Sequence of chain 1.A:
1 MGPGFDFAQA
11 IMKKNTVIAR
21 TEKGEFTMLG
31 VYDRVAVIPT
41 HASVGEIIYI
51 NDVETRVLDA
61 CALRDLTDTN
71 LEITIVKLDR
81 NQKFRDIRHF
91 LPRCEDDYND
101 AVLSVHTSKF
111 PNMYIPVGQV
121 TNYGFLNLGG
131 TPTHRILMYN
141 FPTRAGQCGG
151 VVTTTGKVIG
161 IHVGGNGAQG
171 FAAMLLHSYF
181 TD

The protein below binds the small molecule below.
Small molecule (SMILES): NC(=O)c1ccc2[nH]ccc2c1

Binding-site contacts:
Ligand atom C11 contacts residue CYS148 of chain 1.A at 3.2 Å (hydrophobic).
Ligand atom N01 contacts residue ASN166 of chain 1.A at 4.2 Å.
Ligand atom C09 contacts residue HIS41 of chain 1.A at 3.3 Å.
Ligand atom C02 contacts residue ALA145 of chain 1.A at 4.4 Å (hydrophobic).
Ligand atom O03 contacts residue THR143 of chain 1.A at 3.4 Å (h-bond).
Ligand atom O03 contacts residue ARG144 of chain 1.A at 3.6 Å.
Ligand atom N08 contacts residue HIS41 of chain 1.A at 3.0 Å (h-bond).
Ligand atom C09 contacts residue CYS148 of chain 1.A at 2.5 Å (hydrophobic).
Ligand atom C07 contacts residue CYS148 of chain 1.A at 3.5 Å (hydrophobic).
Ligand atom C12 contacts residue ARG144 of chain 1.A at 3.9 Å.
Ligand atom C10 contacts residue GLY146 of chain 1.A at 3.5 Å.
Ligand atom N08 contacts residue CYS148 of chain 1.A at 3.3 Å (h-bond).
Ligand atom C04 contacts residue GLY165 of chain 1.A at 3.9 Å.
Ligand atom C02 contacts residue GLY165 of chain 1.A at 3.3 Å.
Ligand atom C02 contacts residue GLY164 of chain 1.A at 3.9 Å.
Ligand atom C10 contacts residue CYS148 of chain 1.A at 2.6 Å (hydrophobic).
Ligand atom O03 contacts residue GLY165 of chain 1.A at 3.8 Å.
Ligand atom N01 contacts residue GLY165 of chain 1.A at 2.6 Å (h-bond).
Ligand atom C12 contacts residue CYS148 of chain 1.A at 4.1 Å (hydrophobic).
Ligand atom C04 contacts residue GLY164 of chain 1.A at 4.0 Å.
Ligand atom C10 contacts residue GLN147 of chain 1.A at 4.1 Å.
Ligand atom O03 contacts residue ALA145 of chain 1.A at 3.7 Å.
Ligand atom C12 contacts residue HIS162 of chain 1.A at 4.3 Å.
Ligand atom C05 contacts residue GLY165 of chain 1.A at 4.5 Å.
Ligand atom N01 contacts residue GLY164 of chain 1.A at 3.9 Å.
Ligand atom C12 contacts residue GLY164 of chain 1.A at 4.2 Å.
Ligand atom C09 contacts residue PHE26 of chain 1.A at 4.3 Å (hydrophobic).
Ligand atom C11 contacts residue GLY146 of chain 1.A at 4.1 Å.
Ligand atom C05 contacts residue GLY164 of chain 1.A at 4.3 Å.
Ligand atom C10 contacts residue ALA145 of chain 1.A at 4.3 Å (hydrophobic).
Ligand atom C07 contacts residue HIS41 of chain 1.A at 4.1 Å.
Ligand atom C12 contacts residue GLY146 of chain 1.A at 4.4 Å.
Ligand atom C11 contacts residue ALA145 of chain 1.A at 4.1 Å (hydrophobic).
Ligand atom C12 contacts residue ALA145 of chain 1.A at 3.8 Å (hydrophobic).
Ligand atom O03 contacts residue GLY164 of chain 1.A at 4.3 Å.
Ligand atom C04 contacts residue ALA145 of chain 1.A at 4.3 Å (hydrophobic).